Sequence of chain 1.A:
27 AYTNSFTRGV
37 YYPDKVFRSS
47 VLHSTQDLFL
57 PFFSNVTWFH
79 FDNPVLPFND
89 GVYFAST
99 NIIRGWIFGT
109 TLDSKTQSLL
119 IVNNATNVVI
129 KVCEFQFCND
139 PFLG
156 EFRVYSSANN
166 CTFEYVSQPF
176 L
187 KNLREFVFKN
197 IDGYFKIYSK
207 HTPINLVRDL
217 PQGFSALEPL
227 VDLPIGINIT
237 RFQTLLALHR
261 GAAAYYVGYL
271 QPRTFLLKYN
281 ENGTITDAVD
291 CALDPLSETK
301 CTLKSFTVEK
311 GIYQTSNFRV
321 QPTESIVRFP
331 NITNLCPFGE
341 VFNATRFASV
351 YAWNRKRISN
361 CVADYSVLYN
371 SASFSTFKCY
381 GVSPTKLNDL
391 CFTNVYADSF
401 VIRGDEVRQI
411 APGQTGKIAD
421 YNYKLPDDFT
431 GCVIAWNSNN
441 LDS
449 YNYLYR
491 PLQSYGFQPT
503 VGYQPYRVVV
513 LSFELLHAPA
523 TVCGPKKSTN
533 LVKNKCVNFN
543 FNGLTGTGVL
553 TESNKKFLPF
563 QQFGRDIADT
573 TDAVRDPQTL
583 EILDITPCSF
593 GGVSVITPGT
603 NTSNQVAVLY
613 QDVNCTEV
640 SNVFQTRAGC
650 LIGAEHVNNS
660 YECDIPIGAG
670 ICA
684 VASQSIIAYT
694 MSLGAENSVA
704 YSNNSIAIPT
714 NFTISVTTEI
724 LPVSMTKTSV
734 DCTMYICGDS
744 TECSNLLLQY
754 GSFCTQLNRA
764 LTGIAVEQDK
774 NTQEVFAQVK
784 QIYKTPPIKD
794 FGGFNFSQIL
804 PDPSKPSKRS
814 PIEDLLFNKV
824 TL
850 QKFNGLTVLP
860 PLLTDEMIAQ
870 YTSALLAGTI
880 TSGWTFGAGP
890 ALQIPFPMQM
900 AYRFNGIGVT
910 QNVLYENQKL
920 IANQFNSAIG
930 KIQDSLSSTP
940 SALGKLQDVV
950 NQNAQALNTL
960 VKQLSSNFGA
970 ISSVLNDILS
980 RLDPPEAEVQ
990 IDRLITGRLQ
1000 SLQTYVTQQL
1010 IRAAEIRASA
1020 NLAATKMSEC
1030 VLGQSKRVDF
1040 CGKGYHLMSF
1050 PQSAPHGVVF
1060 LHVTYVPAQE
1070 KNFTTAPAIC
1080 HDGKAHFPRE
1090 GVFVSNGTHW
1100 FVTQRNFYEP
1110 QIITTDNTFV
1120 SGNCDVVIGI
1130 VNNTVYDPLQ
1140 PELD

Binding-site contacts:
Ligand atom C5 contacts residue ASN706 of chain 1.A at 3.7 Å.
Ligand atom N2 contacts residue ASN706 of chain 1.A at 2.9 Å (h-bond).
Ligand atom C8 contacts residue ASN706 of chain 1.A at 4.5 Å.
Ligand atom C1 contacts residue ASN707 of chain 1.A at 4.0 Å.
Ligand atom O5 contacts residue ASN706 of chain 1.A at 2.3 Å (h-bond).
Ligand atom C7 contacts residue ASN706 of chain 1.A at 3.3 Å.
Ligand atom C6 contacts residue ASN706 of chain 1.A at 4.2 Å.
Ligand atom C2 contacts residue ASN706 of chain 1.A at 2.4 Å.
Ligand atom C3 contacts residue ASN706 of chain 1.A at 3.8 Å.
Ligand atom O7 contacts residue ILE1127 of chain 1.A at 4.4 Å.
Ligand atom C8 contacts residue ILE1127 of chain 1.A at 4.0 Å (hydrophobic).
Ligand atom C8 contacts residue GLY1128 of chain 1.A at 3.9 Å.
Ligand atom O7 contacts residue ASN706 of chain 1.A at 3.3 Å (h-bond).
Ligand atom C1 contacts residue ASN706 of chain 1.A at 1.4 Å.
Ligand atom C4 contacts residue ASN706 of chain 1.A at 4.2 Å.

The small molecule below binds the protein below.
Small molecule (SMILES): CC(=O)N[C@@H]1[C@@H](O)[C@H](O)[C@@H](CO)O[C@H]1O